Binding-site contacts:
Ligand atom C2 contacts residue ASP204 of chain 1.B at 3.8 Å.
Ligand atom C3 contacts residue ASP203 of chain 1.B at 3.4 Å.
Ligand atom O5 contacts residue TRP199 of chain 1.B at 3.9 Å.
Ligand atom O4 contacts residue GOL1 of chain 1.Z at 3.1 Å.
Ligand atom O7 contacts residue ARG244 of chain 1.B at 2.6 Å (salt-bridge).
Ligand atom N2 contacts residue GLY201 of chain 1.B at 3.6 Å (h-bond).
Ligand atom O4 contacts residue TRP199 of chain 1.B at 3.9 Å.
Ligand atom O4 contacts residue ARG244 of chain 1.B at 3.0 Å (salt-bridge).
Ligand atom C8 contacts residue ASP204 of chain 1.B at 3.5 Å.
Ligand atom C3 contacts residue ASP204 of chain 1.B at 3.9 Å.
Ligand atom C7 contacts residue GLY201 of chain 1.B at 3.6 Å.
Ligand atom O6 contacts residue PHE165 of chain 1.B at 3.7 Å.
Ligand atom C6 contacts residue PHE165 of chain 1.B at 3.6 Å (hydrophobic).
Ligand atom O5 contacts residue PHE245 of chain 1.B at 3.4 Å.
Ligand atom C6 contacts residue PHE245 of chain 1.B at 3.9 Å (hydrophobic).
Ligand atom N2 contacts residue TYR171 of chain 1.B at 3.9 Å.
Ligand atom C5 contacts residue TYR171 of chain 1.B at 3.9 Å (hydrophobic).
Ligand atom O3 contacts residue ARG244 of chain 1.B at 3.1 Å (salt-bridge).
Ligand atom N2 contacts residue ASP204 of chain 1.B at 2.8 Å (salt-bridge).
Ligand atom O4 contacts residue ASP203 of chain 1.B at 2.9 Å (salt-bridge).
Ligand atom C2 contacts residue TYR171 of chain 1.B at 3.9 Å (hydrophobic).
Ligand atom C4 contacts residue TRP199 of chain 1.B at 3.9 Å (hydrophobic).
Ligand atom O6 contacts residue TRP199 of chain 1.B at 3.7 Å.
Ligand atom O2 contacts residue PHE165 of chain 1.B at 3.6 Å.
Ligand atom C1 contacts residue TYR171 of chain 1.B at 3.6 Å (hydrophobic).
Ligand atom C3 contacts residue TYR171 of chain 1.B at 3.7 Å (hydrophobic).
Ligand atom C8 contacts residue ARG244 of chain 1.B at 3.8 Å.
Ligand atom C7 contacts residue ASP204 of chain 1.B at 3.6 Å.
Ligand atom O3 contacts residue GLY201 of chain 1.B at 2.9 Å (h-bond).
Ligand atom O3 contacts residue GLY200 of chain 1.B at 3.6 Å.
Ligand atom O4 contacts residue TYR174 of chain 1.B at 3.5 Å.
Ligand atom C8 contacts residue PHE245 of chain 1.B at 3.7 Å (hydrophobic).
Ligand atom C8 contacts residue GLY201 of chain 1.B at 3.8 Å.
Ligand atom O6 contacts residue TRP199 of chain 1.B at 3.9 Å.
Ligand atom O3 contacts residue ASP203 of chain 1.B at 2.5 Å (salt-bridge).
Ligand atom O3 contacts residue GOL1 of chain 1.Z at 3.6 Å.
Ligand atom C4 contacts residue ASP203 of chain 1.B at 3.6 Å.
Ligand atom C7 contacts residue ARG244 of chain 1.B at 3.6 Å.
Ligand atom C4 contacts residue GOL1 of chain 1.Z at 3.8 Å.
Ligand atom O7 contacts residue TRP199 of chain 1.B at 3.8 Å.

Sequence of chain 1.B:
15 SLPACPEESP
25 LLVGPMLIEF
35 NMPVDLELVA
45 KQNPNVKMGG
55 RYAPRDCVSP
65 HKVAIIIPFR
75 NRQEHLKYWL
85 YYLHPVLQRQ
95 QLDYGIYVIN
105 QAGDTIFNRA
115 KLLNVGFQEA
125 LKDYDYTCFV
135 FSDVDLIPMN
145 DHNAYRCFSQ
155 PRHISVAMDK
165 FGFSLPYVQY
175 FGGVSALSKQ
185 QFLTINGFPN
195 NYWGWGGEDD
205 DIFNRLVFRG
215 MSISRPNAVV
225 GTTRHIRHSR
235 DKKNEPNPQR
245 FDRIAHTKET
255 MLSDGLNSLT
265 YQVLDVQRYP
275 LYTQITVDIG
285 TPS

This protein binds this small molecule.
Small molecule (SMILES): CC(=O)N[C@H]1[C@H](OC[C@H]2O[C@@H](O[C@H]3[C@H](O)[C@@H](O)[C@H](O)O[C@@H]3CO)[C@H](O)[C@@H](O[C@@H]3O[C@H](CO)[C@@H](O)[C@H](O[C@@H]4O[C@H](CO)C[C@H](O)[C@H]4O)[C@H]3NC(C)=O)[C@H]2O)O[C@H](CO)[C@@H](O)[C@@H]1O